Sequence of chain 1.A:
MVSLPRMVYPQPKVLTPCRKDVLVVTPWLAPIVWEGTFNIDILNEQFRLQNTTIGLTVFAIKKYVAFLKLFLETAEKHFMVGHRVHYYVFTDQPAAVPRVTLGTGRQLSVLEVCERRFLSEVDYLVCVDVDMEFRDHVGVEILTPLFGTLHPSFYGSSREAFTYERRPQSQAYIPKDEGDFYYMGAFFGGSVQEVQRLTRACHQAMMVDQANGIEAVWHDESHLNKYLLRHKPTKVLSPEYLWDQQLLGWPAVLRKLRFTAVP

A protein and the small-molecule ligand that binds it are described below.
Small molecule (SMILES): CCCCCCO[C@@H]1O[C@H](CO)[C@H](O)[C@H](N)[C@H]1O[C@@H]1O[C@@H](C)[C@@H](O)[C@@H](O)[C@@H]1O

Binding-site contacts:
Ligand atom C6 contacts residue TRP238 of chain 1.A at 3.4 Å (hydrophobic).
Ligand atom C2 contacts residue MET204 of chain 1.A at 4.1 Å (hydrophobic).
Ligand atom C3 contacts residue TRP238 of chain 1.A at 3.5 Å (hydrophobic).
Ligand atom C2 contacts residue HIS171 of chain 1.A at 4.2 Å.
Ligand atom N3 contacts residue TRP238 of chain 1.A at 4.0 Å.
Ligand atom C4' contacts residue PRO172 of chain 1.A at 4.2 Å (hydrophobic).
Ligand atom C6 contacts residue PHE174 of chain 1.A at 4.2 Å (hydrophobic).
Ligand atom C3' contacts residue SER173 of chain 1.A at 3.1 Å.
Ligand atom C4 contacts residue HIS171 of chain 1.A at 4.0 Å.
Ligand atom C5' contacts residue MET204 of chain 1.A at 4.0 Å (hydrophobic).
Ligand atom C4 contacts residue GLU241 of chain 1.A at 3.2 Å.
Ligand atom C1 contacts residue MET204 of chain 1.A at 4.2 Å (hydrophobic).
Ligand atom C4' contacts residue LEU267 of chain 1.A at 4.3 Å (hydrophobic).
Ligand atom C4 contacts residue TRP238 of chain 1.A at 3.6 Å (hydrophobic).
Ligand atom C1' contacts residue SER173 of chain 1.A at 4.2 Å.
Ligand atom O1 contacts residue HIS171 of chain 1.A at 3.6 Å.
Ligand atom C5' contacts residue PRO172 of chain 1.A at 4.3 Å (hydrophobic).
Ligand atom C6 contacts residue GLU241 of chain 1.A at 3.5 Å.
Ligand atom O4 contacts residue HIS171 of chain 1.A at 3.0 Å.
Ligand atom C4' contacts residue SER173 of chain 1.A at 4.2 Å.
Ligand atom C5 contacts residue GLU241 of chain 1.A at 3.9 Å.
Ligand atom C6 contacts residue HIS171 of chain 1.A at 4.0 Å.
Ligand atom O5 contacts residue HIS171 of chain 1.A at 3.2 Å.
Ligand atom C5 contacts residue TRP238 of chain 1.A at 3.5 Å (hydrophobic).
Ligand atom O6 contacts residue TRP238 of chain 1.A at 3.5 Å (h-bond).
Ligand atom O6 contacts residue THR183 of chain 1.A at 2.9 Å (h-bond).
Ligand atom C6' contacts residue ASP264 of chain 1.A at 3.8 Å.
Ligand atom C2 contacts residue MET204 of chain 1.A at 4.0 Å (hydrophobic).
Ligand atom C3' contacts residue HIS171 of chain 1.A at 4.0 Å.
Ligand atom C6 contacts residue TYR202 of chain 1.A at 3.8 Å (hydrophobic).
Ligand atom C6 contacts residue THR183 of chain 1.A at 3.3 Å.
Ligand atom O2 contacts residue MET204 of chain 1.A at 3.1 Å.
Ligand atom C6' contacts residue TRP263 of chain 1.A at 4.3 Å (hydrophobic).
Ligand atom O4 contacts residue GLU241 of chain 1.A at 2.6 Å (salt-bridge).
Ligand atom C1 contacts residue HIS171 of chain 1.A at 4.0 Å.
Ligand atom C6' contacts residue PRO172 of chain 1.A at 3.9 Å (hydrophobic).
Ligand atom C5 contacts residue HIS171 of chain 1.A at 3.9 Å.
Ligand atom O4 contacts residue MET204 of chain 1.A at 3.9 Å.
Ligand atom C2' contacts residue SER173 of chain 1.A at 4.2 Å.
Ligand atom O6 contacts residue PHE174 of chain 1.A at 3.4 Å.